Sequence of chain 1.A:
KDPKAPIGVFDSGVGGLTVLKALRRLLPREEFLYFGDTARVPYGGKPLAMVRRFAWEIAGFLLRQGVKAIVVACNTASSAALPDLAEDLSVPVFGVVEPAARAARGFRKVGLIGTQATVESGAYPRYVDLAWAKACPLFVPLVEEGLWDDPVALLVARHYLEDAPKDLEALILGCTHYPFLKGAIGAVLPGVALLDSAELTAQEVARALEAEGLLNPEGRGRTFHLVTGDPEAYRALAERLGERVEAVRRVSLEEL

Binding-site contacts:
Ligand atom O contacts residue THR198 of chain 1.A at 4.5 Å.
Ligand atom CL contacts residue PRO64 of chain 1.A at 4.2 Å.
Ligand atom O contacts residue THR140 of chain 1.A at 4.0 Å.
Ligand atom CL contacts residue SER34 of chain 1.A at 3.3 Å.
Ligand atom CA contacts residue THR137 of chain 1.A at 4.5 Å.
Ligand atom C contacts residue CYS96 of chain 1.A at 3.6 Å (hydrophobic).
Ligand atom CA contacts residue CYS96 of chain 1.A at 3.1 Å (hydrophobic).
Ligand atom N contacts residue SER34 of chain 1.A at 3.9 Å.
Ligand atom N contacts residue CYS96 of chain 1.A at 2.7 Å (h-bond).
Ligand atom CA contacts residue ASP33 of chain 1.A at 4.4 Å.
Ligand atom C contacts residue CYS197 of chain 1.A at 3.7 Å (hydrophobic).
Ligand atom CL contacts residue TYR65 of chain 1.A at 3.7 Å.
Ligand atom O contacts residue ASN97 of chain 1.A at 3.6 Å.
Ligand atom CB contacts residue THR137 of chain 1.A at 4.2 Å.
Ligand atom O contacts residue THR98 of chain 1.A at 3.0 Å (h-bond).
Ligand atom CA contacts residue ASN97 of chain 1.A at 4.4 Å.
Ligand atom CB contacts residue THR198 of chain 1.A at 4.4 Å.
Ligand atom CB contacts residue CYS197 of chain 1.A at 4.2 Å (hydrophobic).
Ligand atom O contacts residue CYS197 of chain 1.A at 3.8 Å.
Ligand atom CA contacts residue THR98 of chain 1.A at 3.8 Å.
Ligand atom C contacts residue THR98 of chain 1.A at 3.7 Å.
Ligand atom OXT contacts residue CYS197 of chain 1.A at 3.5 Å.
Ligand atom N contacts residue THR198 of chain 1.A at 3.5 Å (h-bond).
Ligand atom N contacts residue ASN97 of chain 1.A at 4.4 Å.
Ligand atom O contacts residue CYS96 of chain 1.A at 4.2 Å.
Ligand atom OXT contacts residue THR198 of chain 1.A at 2.8 Å (h-bond).
Ligand atom OXT contacts residue ASN97 of chain 1.A at 3.1 Å (h-bond).
Ligand atom CB contacts residue HIS199 of chain 1.A at 4.3 Å.
Ligand atom OXT contacts residue THR98 of chain 1.A at 4.2 Å.
Ligand atom OXT contacts residue CYS96 of chain 1.A at 4.0 Å.
Ligand atom CB contacts residue SER34 of chain 1.A at 4.2 Å.
Ligand atom CA contacts residue THR198 of chain 1.A at 4.2 Å.
Ligand atom CL contacts residue GLY66 of chain 1.A at 4.3 Å.
Ligand atom CB contacts residue CYS96 of chain 1.A at 4.4 Å (hydrophobic).
Ligand atom O contacts residue GLY196 of chain 1.A at 4.2 Å.
Ligand atom N contacts residue ASP33 of chain 1.A at 3.0 Å (salt-bridge).
Ligand atom C contacts residue THR137 of chain 1.A at 4.3 Å.
Ligand atom O contacts residue THR137 of chain 1.A at 3.5 Å.
Ligand atom C contacts residue ASN97 of chain 1.A at 3.5 Å.
Ligand atom C contacts residue THR198 of chain 1.A at 3.9 Å.

The protein below binds the small molecule below.
Small molecule (SMILES): N[C@H](CCl)C(=O)O